This protein binds this small molecule.
Small molecule (SMILES): CC(C)C[C@@H]1NC(=O)[C@H](C)N(C)C(=O)CNC(=O)/C(=C/c2ccccc2)N(C)C1=O

Sequence of chain 1.D:
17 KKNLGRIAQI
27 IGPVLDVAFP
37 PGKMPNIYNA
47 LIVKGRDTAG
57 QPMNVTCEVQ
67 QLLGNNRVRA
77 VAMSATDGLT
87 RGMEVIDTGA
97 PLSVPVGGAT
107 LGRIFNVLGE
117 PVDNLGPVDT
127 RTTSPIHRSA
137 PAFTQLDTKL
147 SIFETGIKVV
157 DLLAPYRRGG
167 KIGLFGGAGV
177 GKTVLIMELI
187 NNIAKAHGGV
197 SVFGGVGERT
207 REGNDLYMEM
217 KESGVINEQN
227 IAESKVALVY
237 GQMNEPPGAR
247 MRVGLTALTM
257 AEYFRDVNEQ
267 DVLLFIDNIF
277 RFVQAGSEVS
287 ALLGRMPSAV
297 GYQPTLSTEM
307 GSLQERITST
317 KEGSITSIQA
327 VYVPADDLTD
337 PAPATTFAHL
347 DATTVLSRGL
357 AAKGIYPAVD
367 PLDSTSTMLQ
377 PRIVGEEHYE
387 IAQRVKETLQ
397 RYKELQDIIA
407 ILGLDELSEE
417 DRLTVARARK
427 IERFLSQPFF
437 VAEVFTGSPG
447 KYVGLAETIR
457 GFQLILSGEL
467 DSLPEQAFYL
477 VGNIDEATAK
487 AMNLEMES

Sequence of chain 1.B:
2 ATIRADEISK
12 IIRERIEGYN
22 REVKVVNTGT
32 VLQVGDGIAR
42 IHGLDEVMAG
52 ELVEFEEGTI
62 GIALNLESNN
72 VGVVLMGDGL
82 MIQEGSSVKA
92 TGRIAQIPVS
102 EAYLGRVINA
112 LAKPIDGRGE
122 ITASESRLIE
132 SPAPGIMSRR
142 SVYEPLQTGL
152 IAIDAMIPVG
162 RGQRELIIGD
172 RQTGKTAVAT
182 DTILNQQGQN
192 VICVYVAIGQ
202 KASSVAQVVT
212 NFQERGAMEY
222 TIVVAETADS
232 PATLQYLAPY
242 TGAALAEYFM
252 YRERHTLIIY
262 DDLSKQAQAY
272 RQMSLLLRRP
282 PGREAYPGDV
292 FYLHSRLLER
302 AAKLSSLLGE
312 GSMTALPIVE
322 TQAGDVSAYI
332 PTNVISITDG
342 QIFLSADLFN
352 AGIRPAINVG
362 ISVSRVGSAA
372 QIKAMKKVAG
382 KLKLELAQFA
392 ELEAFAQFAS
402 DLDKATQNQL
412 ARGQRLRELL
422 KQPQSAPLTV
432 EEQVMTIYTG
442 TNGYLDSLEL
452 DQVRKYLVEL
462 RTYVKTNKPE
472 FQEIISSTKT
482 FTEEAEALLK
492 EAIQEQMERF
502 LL

Binding-site contacts:
Ligand atom C10 contacts residue ARG297 of chain 1.B at 3.8 Å.
Ligand atom C13 contacts residue ASP83 of chain 1.D at 3.4 Å.
Ligand atom C21 contacts residue MET274 of chain 1.B at 4.0 Å (hydrophobic).
Ligand atom C13 contacts residue GLY28 of chain 1.D at 4.0 Å.
Ligand atom C12 contacts residue THR82 of chain 1.D at 3.9 Å.
Ligand atom C18 contacts residue LEU65 of chain 1.B at 4.0 Å (hydrophobic).
Ligand atom N2 contacts residue ASP83 of chain 1.D at 3.0 Å (salt-bridge).
Ligand atom C4 contacts residue GLU131 of chain 1.B at 3.7 Å.
Ligand atom C12 contacts residue ASP83 of chain 1.D at 3.3 Å.
Ligand atom C13 contacts residue THR82 of chain 1.D at 3.3 Å.
Ligand atom C2 contacts residue GLU131 of chain 1.B at 4.0 Å.
Ligand atom O4 contacts residue GLY28 of chain 1.D at 4.0 Å.
Ligand atom C5 contacts residue ASP83 of chain 1.D at 3.4 Å.
Ligand atom O3 contacts residue ALA81 of chain 1.D at 3.4 Å.
Ligand atom C7 contacts residue ASP83 of chain 1.D at 3.6 Å.
Ligand atom C1 contacts residue GLU131 of chain 1.B at 3.3 Å.
Ligand atom C16 contacts residue LEU65 of chain 1.B at 3.5 Å (hydrophobic).
Ligand atom O3 contacts residue THR82 of chain 1.D at 2.8 Å (h-bond).
Ligand atom C1 contacts residue TYR237 of chain 1.B at 3.9 Å (hydrophobic).
Ligand atom C4 contacts residue ASP83 of chain 1.D at 3.6 Å.
Ligand atom O3 contacts residue ASP83 of chain 1.D at 3.2 Å (salt-bridge).
Ligand atom C11 contacts residue ALA81 of chain 1.D at 3.7 Å (hydrophobic).
Ligand atom C19 contacts residue VAL75 of chain 1.B at 3.5 Å (hydrophobic).
Ligand atom C6 contacts residue ASP83 of chain 1.D at 3.2 Å.
Ligand atom C10 contacts residue GLU131 of chain 1.B at 4.0 Å.
Ligand atom C22 contacts residue LEU65 of chain 1.B at 3.9 Å (hydrophobic).
Ligand atom C14 contacts residue ASP83 of chain 1.D at 3.9 Å.
Ligand atom C10 contacts residue TYR293 of chain 1.B at 3.4 Å (hydrophobic).
Ligand atom O1 contacts residue ASP83 of chain 1.D at 2.9 Å (salt-bridge).
Ligand atom C20 contacts residue VAL75 of chain 1.B at 3.5 Å (hydrophobic).
Ligand atom C3 contacts residue ALA96 of chain 1.B at 3.6 Å (hydrophobic).
Ligand atom O2 contacts residue ARG297 of chain 1.B at 3.6 Å.
Ligand atom N1 contacts residue ASP83 of chain 1.D at 3.4 Å (salt-bridge).
Ligand atom C7 contacts residue GLY51 of chain 1.B at 3.5 Å.
Ligand atom C7 contacts residue ALA64 of chain 1.B at 3.7 Å (hydrophobic).
Ligand atom C7 contacts residue LEU65 of chain 1.B at 4.0 Å (hydrophobic).
Ligand atom C19 contacts residue ILE63 of chain 1.B at 4.0 Å (hydrophobic).
Ligand atom N4 contacts residue ASP83 of chain 1.D at 2.8 Å (salt-bridge).
Ligand atom C17 contacts residue LEU65 of chain 1.B at 3.5 Å (hydrophobic).
Ligand atom O1 contacts residue GLY51 of chain 1.B at 3.3 Å.